The protein below binds the small molecule below.
Small molecule (SMILES): CC(=O)N[C@@H]1[C@@H](O)[C@H](O)[C@@H](CO)O[C@H]1O

Sequence of chain 1.C:
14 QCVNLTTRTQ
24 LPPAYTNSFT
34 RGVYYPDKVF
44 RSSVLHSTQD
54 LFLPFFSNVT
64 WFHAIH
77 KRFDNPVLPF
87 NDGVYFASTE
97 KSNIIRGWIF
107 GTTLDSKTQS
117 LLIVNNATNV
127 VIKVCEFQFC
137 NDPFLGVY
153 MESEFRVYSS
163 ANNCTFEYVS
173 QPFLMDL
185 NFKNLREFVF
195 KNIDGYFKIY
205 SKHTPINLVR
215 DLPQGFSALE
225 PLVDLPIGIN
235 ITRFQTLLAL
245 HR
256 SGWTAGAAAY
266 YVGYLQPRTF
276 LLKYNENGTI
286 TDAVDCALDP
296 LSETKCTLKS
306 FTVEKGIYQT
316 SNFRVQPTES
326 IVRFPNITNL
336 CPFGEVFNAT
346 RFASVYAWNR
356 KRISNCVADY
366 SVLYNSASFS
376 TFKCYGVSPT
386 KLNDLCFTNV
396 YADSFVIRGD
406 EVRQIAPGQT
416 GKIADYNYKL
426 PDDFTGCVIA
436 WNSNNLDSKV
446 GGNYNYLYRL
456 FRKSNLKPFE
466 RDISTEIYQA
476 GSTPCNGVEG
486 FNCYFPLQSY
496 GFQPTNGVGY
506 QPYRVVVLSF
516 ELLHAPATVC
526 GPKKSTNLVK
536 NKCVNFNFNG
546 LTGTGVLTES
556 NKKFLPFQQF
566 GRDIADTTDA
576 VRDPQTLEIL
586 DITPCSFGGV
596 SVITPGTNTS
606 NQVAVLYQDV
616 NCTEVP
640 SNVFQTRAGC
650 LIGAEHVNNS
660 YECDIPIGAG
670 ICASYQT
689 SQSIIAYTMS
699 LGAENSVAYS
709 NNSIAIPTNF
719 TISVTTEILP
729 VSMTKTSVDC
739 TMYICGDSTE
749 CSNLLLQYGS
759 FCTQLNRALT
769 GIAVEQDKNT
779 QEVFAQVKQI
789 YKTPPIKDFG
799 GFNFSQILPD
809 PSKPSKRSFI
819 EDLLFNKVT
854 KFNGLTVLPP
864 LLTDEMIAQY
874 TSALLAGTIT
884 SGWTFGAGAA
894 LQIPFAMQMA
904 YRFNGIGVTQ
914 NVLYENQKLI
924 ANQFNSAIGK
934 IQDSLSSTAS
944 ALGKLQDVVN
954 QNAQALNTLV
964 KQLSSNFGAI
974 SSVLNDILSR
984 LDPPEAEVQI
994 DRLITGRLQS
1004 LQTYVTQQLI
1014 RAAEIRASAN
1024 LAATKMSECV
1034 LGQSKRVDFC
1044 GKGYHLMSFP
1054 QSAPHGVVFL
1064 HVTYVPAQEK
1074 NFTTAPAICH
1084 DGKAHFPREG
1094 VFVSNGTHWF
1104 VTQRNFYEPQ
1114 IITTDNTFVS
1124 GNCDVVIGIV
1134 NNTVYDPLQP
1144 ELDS

Binding-site contacts:
Ligand atom C6 contacts residue ASN61 of chain 1.C at 4.3 Å.
Ligand atom C5 contacts residue ASN61 of chain 1.C at 3.7 Å.
Ligand atom C7 contacts residue TYR28 of chain 1.C at 3.8 Å (hydrophobic).
Ligand atom C3 contacts residue ASN61 of chain 1.C at 3.8 Å.
Ligand atom N2 contacts residue ASN61 of chain 1.C at 3.0 Å (h-bond).
Ligand atom O7 contacts residue TYR28 of chain 1.C at 3.0 Å.
Ligand atom C8 contacts residue TYR28 of chain 1.C at 4.1 Å (hydrophobic).
Ligand atom C4 contacts residue ASN61 of chain 1.C at 4.2 Å.
Ligand atom C7 contacts residue ASN61 of chain 1.C at 3.0 Å.
Ligand atom C2 contacts residue TYR28 of chain 1.C at 4.3 Å (hydrophobic).
Ligand atom C2 contacts residue ASN61 of chain 1.C at 2.5 Å.
Ligand atom C8 contacts residue ASN61 of chain 1.C at 4.3 Å.
Ligand atom O5 contacts residue ASN61 of chain 1.C at 2.4 Å (h-bond).
Ligand atom C1 contacts residue ASN61 of chain 1.C at 1.4 Å.
Ligand atom O7 contacts residue ASN61 of chain 1.C at 2.6 Å (h-bond).